Binding-site contacts:
Ligand atom N3 contacts residue PRO204 of chain 1.CA at 4.0 Å.
Ligand atom N3 contacts residue ASP202 of chain 1.CA at 4.2 Å.
Ligand atom C6 contacts residue ASP202 of chain 1.CA at 4.3 Å.
Ligand atom C3' contacts residue DA1 of chain 1.ND at 2.6 Å.
Ligand atom C2 contacts residue DA1 of chain 1.ND at 4.2 Å.
Ligand atom C5 contacts residue PRO204 of chain 1.CA at 3.6 Å (hydrophobic).
Ligand atom C5 contacts residue VAL203 of chain 1.CA at 3.8 Å (hydrophobic).
Ligand atom N4 contacts residue VAL203 of chain 1.CA at 3.4 Å (h-bond).
Ligand atom C1' contacts residue DA1 of chain 1.ND at 3.9 Å.
Ligand atom C4 contacts residue ASP202 of chain 1.CA at 3.0 Å.
Ligand atom N4 contacts residue PRO204 of chain 1.CA at 4.2 Å.
Ligand atom C2' contacts residue DA1 of chain 1.ND at 2.9 Å.
Ligand atom C2 contacts residue PRO204 of chain 1.CA at 4.3 Å (hydrophobic).
Ligand atom C2' contacts residue PRO204 of chain 1.CA at 4.0 Å (hydrophobic).
Ligand atom C4 contacts residue VAL203 of chain 1.CA at 4.1 Å (hydrophobic).
Ligand atom N1 contacts residue PRO204 of chain 1.CA at 4.2 Å.
Ligand atom N4 contacts residue ASP202 of chain 1.CA at 2.4 Å (salt-bridge).
Ligand atom C4' contacts residue DA1 of chain 1.ND at 4.0 Å.
Ligand atom O2 contacts residue DA1 of chain 1.ND at 3.4 Å (h-bond).
Ligand atom C4 contacts residue PRO204 of chain 1.CA at 3.8 Å (hydrophobic).
Ligand atom C5 contacts residue ASP202 of chain 1.CA at 3.1 Å.
Ligand atom O3' contacts residue DA1 of chain 1.ND at 1.6 Å.
Ligand atom C5' contacts residue PRO204 of chain 1.CA at 4.5 Å (hydrophobic).
Ligand atom C6 contacts residue PRO204 of chain 1.CA at 3.9 Å (hydrophobic).

Sequence of chain 1.CA:
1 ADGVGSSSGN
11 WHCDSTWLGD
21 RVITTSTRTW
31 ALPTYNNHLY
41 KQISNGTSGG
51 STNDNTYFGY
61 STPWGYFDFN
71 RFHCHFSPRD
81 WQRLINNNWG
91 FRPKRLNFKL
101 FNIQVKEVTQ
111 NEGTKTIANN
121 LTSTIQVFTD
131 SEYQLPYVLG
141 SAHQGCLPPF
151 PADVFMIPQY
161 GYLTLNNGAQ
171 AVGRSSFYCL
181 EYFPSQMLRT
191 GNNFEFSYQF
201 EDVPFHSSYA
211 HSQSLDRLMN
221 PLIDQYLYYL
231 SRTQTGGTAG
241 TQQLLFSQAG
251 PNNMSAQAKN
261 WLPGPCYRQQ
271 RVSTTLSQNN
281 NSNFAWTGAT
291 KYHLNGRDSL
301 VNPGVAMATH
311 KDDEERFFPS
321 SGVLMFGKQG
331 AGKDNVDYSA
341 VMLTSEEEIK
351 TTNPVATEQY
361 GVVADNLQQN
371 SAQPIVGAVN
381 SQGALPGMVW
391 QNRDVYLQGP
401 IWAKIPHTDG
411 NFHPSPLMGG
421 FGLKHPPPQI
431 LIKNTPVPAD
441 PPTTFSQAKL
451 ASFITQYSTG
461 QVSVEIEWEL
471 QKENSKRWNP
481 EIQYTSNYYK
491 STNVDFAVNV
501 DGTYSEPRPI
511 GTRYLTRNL

The protein below binds the small molecule below.
Small molecule (SMILES): Nc1ccn([C@H]2C[C@H](O)[C@@H](COP(=O)(O)O)O2)c(=O)n1